Binding-site contacts:
Ligand atom O5 contacts residue ALA38 of chain 1.B at 3.7 Å.
Ligand atom C6 contacts residue ALA38 of chain 1.B at 4.5 Å (hydrophobic).
Ligand atom C5 contacts residue ASN35 of chain 1.B at 3.7 Å.
Ligand atom O7 contacts residue ASN35 of chain 1.B at 3.1 Å (h-bond).
Ligand atom O5 contacts residue ASN35 of chain 1.B at 2.4 Å (h-bond).
Ligand atom O5 contacts residue THR37 of chain 1.B at 4.4 Å.
Ligand atom C4 contacts residue ASN35 of chain 1.B at 4.2 Å.
Ligand atom C1 contacts residue THR37 of chain 1.B at 4.2 Å.
Ligand atom N2 contacts residue ASN35 of chain 1.B at 2.9 Å (h-bond).
Ligand atom O6 contacts residue ALA38 of chain 1.B at 3.6 Å.
Ligand atom C2 contacts residue ASN35 of chain 1.B at 2.4 Å.
Ligand atom C3 contacts residue ASN35 of chain 1.B at 3.8 Å.
Ligand atom C1 contacts residue ASN35 of chain 1.B at 1.4 Å.
Ligand atom C5 contacts residue THR37 of chain 1.B at 4.3 Å.
Ligand atom C7 contacts residue ASN35 of chain 1.B at 3.3 Å.
Ligand atom C1 contacts residue ALA38 of chain 1.B at 4.4 Å (hydrophobic).
Ligand atom O7 contacts residue THR37 of chain 1.B at 4.3 Å.

Sequence of chain 1.B:
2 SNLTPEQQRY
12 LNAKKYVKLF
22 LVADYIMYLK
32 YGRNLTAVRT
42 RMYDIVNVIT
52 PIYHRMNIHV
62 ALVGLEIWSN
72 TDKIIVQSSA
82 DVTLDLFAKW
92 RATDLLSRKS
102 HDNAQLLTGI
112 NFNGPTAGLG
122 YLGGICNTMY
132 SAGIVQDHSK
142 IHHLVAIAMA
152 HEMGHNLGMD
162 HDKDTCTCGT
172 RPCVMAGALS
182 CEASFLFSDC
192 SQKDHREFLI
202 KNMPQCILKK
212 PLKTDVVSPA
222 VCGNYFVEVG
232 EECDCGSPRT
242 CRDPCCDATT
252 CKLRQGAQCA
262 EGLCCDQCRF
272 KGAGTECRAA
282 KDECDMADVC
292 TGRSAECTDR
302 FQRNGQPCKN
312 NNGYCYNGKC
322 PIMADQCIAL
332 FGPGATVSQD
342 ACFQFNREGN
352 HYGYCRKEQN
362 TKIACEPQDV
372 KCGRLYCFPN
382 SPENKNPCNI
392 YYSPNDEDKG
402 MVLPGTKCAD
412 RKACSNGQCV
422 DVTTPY

The protein below binds the small molecule below.
Small molecule (SMILES): CC(=O)N[C@H]1[C@H](O[C@H]2[C@H](O)[C@@H](NC(C)=O)CO[C@@H]2CO)O[C@H](CO)[C@@H](O)[C@@H]1O